A small-molecule ligand and the protein it binds are described below.
Small molecule (SMILES): CC(=O)N[C@@H]1[C@@H](O)[C@H](O)[C@@H](CO)O[C@H]1O

Binding-site contacts:
Ligand atom O7 contacts residue ASN154 of chain 27.A at 3.8 Å.
Ligand atom C4 contacts residue ASN154 of chain 27.A at 4.2 Å.
Ligand atom C3 contacts residue ASN154 of chain 27.A at 3.8 Å.
Ligand atom C2 contacts residue ASN154 of chain 27.A at 2.5 Å.
Ligand atom O5 contacts residue ASN154 of chain 27.A at 2.4 Å (h-bond).
Ligand atom C1 contacts residue ASN154 of chain 27.A at 1.4 Å.
Ligand atom C8 contacts residue ASN154 of chain 27.A at 4.2 Å.
Ligand atom N2 contacts residue ASN154 of chain 27.A at 2.9 Å (h-bond).
Ligand atom C7 contacts residue ASN154 of chain 27.A at 3.5 Å.
Ligand atom C1 contacts residue SER156 of chain 27.A at 4.3 Å.
Ligand atom C5 contacts residue ASN154 of chain 27.A at 3.7 Å.

Sequence of chain 27.A:
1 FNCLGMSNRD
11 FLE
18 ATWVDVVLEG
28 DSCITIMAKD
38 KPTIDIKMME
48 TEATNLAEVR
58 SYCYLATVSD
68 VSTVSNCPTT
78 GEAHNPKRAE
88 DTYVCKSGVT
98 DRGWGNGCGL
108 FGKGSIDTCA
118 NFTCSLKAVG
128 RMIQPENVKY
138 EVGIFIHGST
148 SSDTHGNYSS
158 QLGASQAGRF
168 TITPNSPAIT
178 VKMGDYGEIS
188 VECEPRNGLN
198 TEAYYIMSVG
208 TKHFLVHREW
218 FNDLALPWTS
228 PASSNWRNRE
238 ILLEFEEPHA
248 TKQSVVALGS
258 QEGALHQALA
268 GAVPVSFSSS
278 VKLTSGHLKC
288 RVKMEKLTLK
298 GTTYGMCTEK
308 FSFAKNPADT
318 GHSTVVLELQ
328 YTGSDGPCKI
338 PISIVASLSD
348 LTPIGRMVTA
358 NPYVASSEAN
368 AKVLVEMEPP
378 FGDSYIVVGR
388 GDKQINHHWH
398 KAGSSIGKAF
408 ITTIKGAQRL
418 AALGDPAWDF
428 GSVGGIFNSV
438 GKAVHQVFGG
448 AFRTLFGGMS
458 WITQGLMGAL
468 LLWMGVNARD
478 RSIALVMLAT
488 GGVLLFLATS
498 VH